A small-molecule ligand and the protein it binds are described below.
Small molecule (SMILES): CNC(=O)c1ccc(Oc2ccc(Cl)cc2O)c(Cl)c1

Binding-site contacts:
Ligand atom C13 contacts residue ALA121 of chain 1.B at 3.5 Å (hydrophobic).
Ligand atom O8 contacts residue LYS189 of chain 1.B at 3.9 Å.
Ligand atom O9 contacts residue NAD1 of chain 1.E at 3.2 Å.
Ligand atom C9 contacts residue ILE227 of chain 1.B at 4.0 Å (hydrophobic).
Ligand atom CL21 contacts residue NAD1 of chain 1.E at 3.2 Å.
Ligand atom C1 contacts residue NAD1 of chain 1.E at 3.4 Å.
Ligand atom CL12 contacts residue PHE272 of chain 1.B at 4.1 Å.
Ligand atom C6 contacts residue NAD1 of chain 1.E at 3.4 Å.
Ligand atom C4 contacts residue NAD1 of chain 1.E at 3.7 Å.
Ligand atom CL12 contacts residue NAD1 of chain 1.E at 3.8 Å.
Ligand atom C9 contacts residue ALA223 of chain 1.B at 4.0 Å (hydrophobic).
Ligand atom C1 contacts residue TYR181 of chain 1.B at 3.4 Å (hydrophobic).
Ligand atom C6 contacts residue TYR181 of chain 1.B at 3.4 Å (hydrophobic).
Ligand atom O13 contacts residue ALA123 of chain 1.B at 3.8 Å.
Ligand atom O8 contacts residue MET185 of chain 1.B at 3.6 Å.
Ligand atom C13 contacts residue ALA223 of chain 1.B at 3.8 Å (hydrophobic).
Ligand atom C14 contacts residue ALA121 of chain 1.B at 3.8 Å (hydrophobic).
Ligand atom N20 contacts residue ALA123 of chain 1.B at 3.6 Å.
Ligand atom O8 contacts residue TYR181 of chain 1.B at 2.5 Å (h-bond).
Ligand atom C3 contacts residue NAD1 of chain 1.E at 3.2 Å.
Ligand atom C12 contacts residue ALA123 of chain 1.B at 3.1 Å (hydrophobic).
Ligand atom CL12 contacts residue TYR171 of chain 1.B at 3.5 Å.
Ligand atom C1 contacts residue TYR171 of chain 1.B at 3.9 Å (hydrophobic).
Ligand atom C5 contacts residue NAD1 of chain 1.E at 3.6 Å.
Ligand atom C4 contacts residue ALA224 of chain 1.B at 3.8 Å (hydrophobic).
Ligand atom C14 contacts residue ALA223 of chain 1.B at 3.7 Å (hydrophobic).
Ligand atom C8 contacts residue ALA223 of chain 1.B at 4.2 Å (hydrophobic).
Ligand atom O8 contacts residue NAD1 of chain 1.E at 2.5 Å (h-bond).
Ligand atom C3 contacts residue ILE227 of chain 1.B at 3.8 Å (hydrophobic).
Ligand atom C12 contacts residue VAL126 of chain 1.B at 3.7 Å (hydrophobic).
Ligand atom CL21 contacts residue ALA121 of chain 1.B at 3.4 Å.
Ligand atom C8 contacts residue ILE227 of chain 1.B at 3.9 Å (hydrophobic).
Ligand atom CL12 contacts residue ILE273 of chain 1.B at 4.1 Å.
Ligand atom C3 contacts residue ALA224 of chain 1.B at 3.7 Å (hydrophobic).
Ligand atom N20 contacts residue VAL126 of chain 1.B at 3.6 Å.
Ligand atom C2 contacts residue NAD1 of chain 1.E at 3.3 Å.
Ligand atom O13 contacts residue ASN122 of chain 1.B at 3.7 Å.
Ligand atom C4 contacts residue ILE227 of chain 1.B at 3.9 Å (hydrophobic).
Ligand atom C11 contacts residue ALA123 of chain 1.B at 3.9 Å (hydrophobic).
Ligand atom CL21 contacts residue ALA223 of chain 1.B at 3.9 Å.

Sequence of chain 1.B:
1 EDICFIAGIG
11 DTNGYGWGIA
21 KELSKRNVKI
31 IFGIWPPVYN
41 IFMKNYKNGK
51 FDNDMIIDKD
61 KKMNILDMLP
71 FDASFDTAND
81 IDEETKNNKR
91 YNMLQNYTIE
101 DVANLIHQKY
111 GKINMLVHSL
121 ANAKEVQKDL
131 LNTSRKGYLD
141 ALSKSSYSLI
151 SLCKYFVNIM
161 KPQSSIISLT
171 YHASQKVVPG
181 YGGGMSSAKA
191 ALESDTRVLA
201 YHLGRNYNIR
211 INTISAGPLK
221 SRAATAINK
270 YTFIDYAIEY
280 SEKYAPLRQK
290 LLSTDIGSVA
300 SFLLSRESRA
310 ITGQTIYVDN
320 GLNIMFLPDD